The protein below binds the small molecule below.
Small molecule (SMILES): CC(=O)N[C@@H]1[C@@H](O)[C@H](O)[C@@H](CO)O[C@H]1O

Binding-site contacts:
Ligand atom O5 contacts residue THR614 of chain 1.A at 4.4 Å.
Ligand atom O7 contacts residue GLN828 of chain 1.C at 4.1 Å.
Ligand atom C4 contacts residue ASN612 of chain 1.A at 4.2 Å.
Ligand atom N2 contacts residue ASN612 of chain 1.A at 2.9 Å (h-bond).
Ligand atom C5 contacts residue ASN612 of chain 1.A at 3.7 Å.
Ligand atom C1 contacts residue ASN612 of chain 1.A at 1.4 Å.
Ligand atom C3 contacts residue ASN612 of chain 1.A at 3.8 Å.
Ligand atom C7 contacts residue ASN612 of chain 1.A at 3.6 Å.
Ligand atom C2 contacts residue ASN612 of chain 1.A at 2.5 Å.
Ligand atom O7 contacts residue ASN612 of chain 1.A at 4.1 Å.
Ligand atom C1 contacts residue THR614 of chain 1.A at 4.3 Å.
Ligand atom C8 contacts residue ASN612 of chain 1.A at 4.0 Å.
Ligand atom O5 contacts residue ASN612 of chain 1.A at 2.4 Å (h-bond).

Sequence of chain 1.C:
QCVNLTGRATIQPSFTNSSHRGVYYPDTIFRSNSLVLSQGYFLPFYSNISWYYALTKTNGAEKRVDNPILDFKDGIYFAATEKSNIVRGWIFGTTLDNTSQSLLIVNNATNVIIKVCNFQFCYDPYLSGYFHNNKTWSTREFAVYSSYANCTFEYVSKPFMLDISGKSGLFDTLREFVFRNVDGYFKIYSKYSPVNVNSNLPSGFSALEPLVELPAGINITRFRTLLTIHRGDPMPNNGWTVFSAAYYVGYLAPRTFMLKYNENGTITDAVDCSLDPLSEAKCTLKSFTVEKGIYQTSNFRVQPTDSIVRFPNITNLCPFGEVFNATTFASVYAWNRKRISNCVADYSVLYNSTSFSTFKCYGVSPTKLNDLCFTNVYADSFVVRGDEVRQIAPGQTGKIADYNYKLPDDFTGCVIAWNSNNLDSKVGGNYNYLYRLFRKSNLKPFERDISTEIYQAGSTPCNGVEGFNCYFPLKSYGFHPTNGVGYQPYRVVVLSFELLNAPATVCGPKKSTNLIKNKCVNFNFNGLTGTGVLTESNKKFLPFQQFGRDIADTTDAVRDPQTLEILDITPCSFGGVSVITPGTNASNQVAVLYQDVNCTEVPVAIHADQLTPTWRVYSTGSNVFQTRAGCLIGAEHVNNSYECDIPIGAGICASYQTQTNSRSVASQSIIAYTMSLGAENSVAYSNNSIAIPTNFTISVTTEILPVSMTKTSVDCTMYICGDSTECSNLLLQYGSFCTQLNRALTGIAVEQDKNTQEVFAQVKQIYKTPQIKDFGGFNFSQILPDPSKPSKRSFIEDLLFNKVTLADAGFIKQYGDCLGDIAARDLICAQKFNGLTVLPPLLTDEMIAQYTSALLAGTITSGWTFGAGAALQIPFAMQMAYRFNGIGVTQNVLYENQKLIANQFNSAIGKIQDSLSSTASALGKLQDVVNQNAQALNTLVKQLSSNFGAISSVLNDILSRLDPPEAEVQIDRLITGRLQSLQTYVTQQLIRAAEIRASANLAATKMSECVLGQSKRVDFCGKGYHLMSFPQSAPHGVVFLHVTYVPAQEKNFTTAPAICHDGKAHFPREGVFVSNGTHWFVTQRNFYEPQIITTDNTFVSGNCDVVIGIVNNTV

Sequence of chain 1.A:
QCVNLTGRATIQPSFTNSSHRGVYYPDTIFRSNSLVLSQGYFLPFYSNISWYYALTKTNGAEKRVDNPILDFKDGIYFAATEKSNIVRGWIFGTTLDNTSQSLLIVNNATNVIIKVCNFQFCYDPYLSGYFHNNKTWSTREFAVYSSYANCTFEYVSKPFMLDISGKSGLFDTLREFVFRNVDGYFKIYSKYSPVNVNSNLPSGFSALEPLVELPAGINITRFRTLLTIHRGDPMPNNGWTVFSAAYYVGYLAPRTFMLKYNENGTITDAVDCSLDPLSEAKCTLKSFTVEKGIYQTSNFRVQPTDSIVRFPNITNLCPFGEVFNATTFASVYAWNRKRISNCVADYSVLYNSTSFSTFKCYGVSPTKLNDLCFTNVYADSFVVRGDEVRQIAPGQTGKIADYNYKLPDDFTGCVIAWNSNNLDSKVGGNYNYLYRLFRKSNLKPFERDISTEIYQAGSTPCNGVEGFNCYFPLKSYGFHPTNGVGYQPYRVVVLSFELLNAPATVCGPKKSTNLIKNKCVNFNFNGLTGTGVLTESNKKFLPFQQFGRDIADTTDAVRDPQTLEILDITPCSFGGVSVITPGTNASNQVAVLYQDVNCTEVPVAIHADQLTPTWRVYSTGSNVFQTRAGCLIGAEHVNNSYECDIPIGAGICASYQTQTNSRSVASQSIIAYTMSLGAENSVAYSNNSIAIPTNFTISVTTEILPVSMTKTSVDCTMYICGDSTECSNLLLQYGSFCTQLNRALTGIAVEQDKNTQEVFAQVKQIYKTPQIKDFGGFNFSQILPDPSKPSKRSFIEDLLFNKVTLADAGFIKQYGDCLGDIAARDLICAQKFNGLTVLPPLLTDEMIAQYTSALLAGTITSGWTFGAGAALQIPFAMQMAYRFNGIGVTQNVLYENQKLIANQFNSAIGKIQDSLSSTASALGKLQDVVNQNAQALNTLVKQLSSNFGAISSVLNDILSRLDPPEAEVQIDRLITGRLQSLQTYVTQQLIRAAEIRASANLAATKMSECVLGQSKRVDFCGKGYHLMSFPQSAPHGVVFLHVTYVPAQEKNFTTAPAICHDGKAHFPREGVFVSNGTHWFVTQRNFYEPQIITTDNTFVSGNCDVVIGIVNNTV